Sequence of chain 1.A:
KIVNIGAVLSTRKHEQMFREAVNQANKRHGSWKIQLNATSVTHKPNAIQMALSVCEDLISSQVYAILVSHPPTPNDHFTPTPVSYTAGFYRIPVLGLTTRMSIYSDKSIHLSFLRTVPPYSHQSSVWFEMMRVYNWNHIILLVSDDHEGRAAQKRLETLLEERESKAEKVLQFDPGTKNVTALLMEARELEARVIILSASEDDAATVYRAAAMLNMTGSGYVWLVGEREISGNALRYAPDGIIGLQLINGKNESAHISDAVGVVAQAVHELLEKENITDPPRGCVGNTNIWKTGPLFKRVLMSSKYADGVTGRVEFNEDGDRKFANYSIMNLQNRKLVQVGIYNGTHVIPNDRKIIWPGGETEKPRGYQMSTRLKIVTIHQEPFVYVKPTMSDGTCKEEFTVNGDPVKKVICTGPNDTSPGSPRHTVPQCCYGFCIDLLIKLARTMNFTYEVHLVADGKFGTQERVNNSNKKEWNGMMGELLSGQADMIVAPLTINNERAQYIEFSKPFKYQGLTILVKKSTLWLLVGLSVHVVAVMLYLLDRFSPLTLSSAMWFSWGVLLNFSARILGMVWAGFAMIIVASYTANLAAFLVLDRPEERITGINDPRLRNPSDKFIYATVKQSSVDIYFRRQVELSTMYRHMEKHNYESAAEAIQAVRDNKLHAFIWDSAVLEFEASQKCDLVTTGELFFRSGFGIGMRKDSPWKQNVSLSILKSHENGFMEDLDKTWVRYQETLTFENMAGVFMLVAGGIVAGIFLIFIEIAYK

The small molecule below binds the protein below.
Small molecule (SMILES): CC(=O)N[C@@H]1[C@@H](O)[C@H](O)[C@@H](CO)O[C@H]1O

Binding-site contacts:
Ligand atom O5 contacts residue ASN471 of chain 1.A at 2.4 Å (h-bond).
Ligand atom O7 contacts residue ASN471 of chain 1.A at 3.6 Å (h-bond).
Ligand atom C4 contacts residue ASN471 of chain 1.A at 4.3 Å.
Ligand atom C7 contacts residue ASN471 of chain 1.A at 3.6 Å.
Ligand atom N2 contacts residue ASN471 of chain 1.A at 2.8 Å (h-bond).
Ligand atom C2 contacts residue ASN471 of chain 1.A at 2.4 Å.
Ligand atom C1 contacts residue ASN471 of chain 1.A at 1.4 Å.
Ligand atom C3 contacts residue ASN471 of chain 1.A at 3.8 Å.
Ligand atom C5 contacts residue ASN471 of chain 1.A at 3.7 Å.